This small molecule binds to this protein.
Small molecule (SMILES): Cc1nc(C)c(CCC2=NC(c3ccccc3)CN2C)nc1C

Binding-site contacts:
Ligand atom C21 contacts residue LYS272 of chain 1.D at 3.6 Å.
Ligand atom C2 contacts residue PHE283 of chain 1.D at 3.5 Å (hydrophobic).
Ligand atom C18 contacts residue MET267 of chain 1.D at 3.5 Å (hydrophobic).
Ligand atom C19 contacts residue MET267 of chain 1.D at 3.6 Å (hydrophobic).
Ligand atom N16 contacts residue TYR247 of chain 1.D at 2.4 Å (h-bond).
Ligand atom C7 contacts residue GLN280 of chain 1.D at 3.8 Å.
Ligand atom C22 contacts residue PRO266 of chain 1.D at 3.5 Å (hydrophobic).
Ligand atom C12 contacts residue TYR247 of chain 1.D at 3.2 Å (hydrophobic).
Ligand atom C4 contacts residue PHE283 of chain 1.D at 3.6 Å (hydrophobic).
Ligand atom C23 contacts residue MET267 of chain 1.D at 3.7 Å (hydrophobic).
Ligand atom C14 contacts residue MET267 of chain 1.D at 3.7 Å (hydrophobic).
Ligand atom C7 contacts residue ILE246 of chain 1.D at 3.8 Å (hydrophobic).
Ligand atom C23 contacts residue GLY279 of chain 1.D at 3.8 Å.
Ligand atom C12 contacts residue MET267 of chain 1.D at 3.5 Å (hydrophobic).
Ligand atom C19 contacts residue TYR247 of chain 1.D at 3.5 Å (hydrophobic).
Ligand atom C11 contacts residue TYR247 of chain 1.D at 3.0 Å (hydrophobic).
Ligand atom C8 contacts residue SER231 of chain 1.D at 3.8 Å.
Ligand atom N13 contacts residue GLY279 of chain 1.D at 3.7 Å.
Ligand atom N16 contacts residue GLY279 of chain 1.D at 3.8 Å.
Ligand atom C18 contacts residue GLY279 of chain 1.D at 3.5 Å.
Ligand atom C15 contacts residue TYR247 of chain 1.D at 3.6 Å (hydrophobic).
Ligand atom C21 contacts residue PRO266 of chain 1.D at 3.6 Å (hydrophobic).
Ligand atom N16 contacts residue MET267 of chain 1.D at 3.5 Å.
Ligand atom C11 contacts residue GLN280 of chain 1.D at 3.1 Å.
Ligand atom N3 contacts residue PHE283 of chain 1.D at 3.3 Å.
Ligand atom C22 contacts residue MET267 of chain 1.D at 3.7 Å (hydrophobic).
Ligand atom C20 contacts residue VAL276 of chain 1.D at 3.7 Å (hydrophobic).
Ligand atom C9 contacts residue MET267 of chain 1.D at 3.5 Å (hydrophobic).
Ligand atom C17 contacts residue MET267 of chain 1.D at 3.5 Å (hydrophobic).
Ligand atom C12 contacts residue GLY279 of chain 1.D at 3.9 Å.
Ligand atom N6 contacts residue GLN280 of chain 1.D at 3.2 Å (h-bond).
Ligand atom N13 contacts residue MET267 of chain 1.D at 3.3 Å (h-bond).
Ligand atom C15 contacts residue GLY279 of chain 1.D at 3.4 Å.
Ligand atom C10 contacts residue PHE283 of chain 1.D at 3.6 Å (hydrophobic).
Ligand atom C15 contacts residue MET267 of chain 1.D at 3.6 Å (hydrophobic).
Ligand atom C20 contacts residue LYS272 of chain 1.D at 3.9 Å.
Ligand atom C14 contacts residue GLY279 of chain 1.D at 3.8 Å.
Ligand atom C20 contacts residue GLU275 of chain 1.D at 3.7 Å.
Ligand atom C21 contacts residue GLU275 of chain 1.D at 3.6 Å.
Ligand atom C1 contacts residue PHE283 of chain 1.D at 3.8 Å (hydrophobic).

Sequence of chain 1.D:
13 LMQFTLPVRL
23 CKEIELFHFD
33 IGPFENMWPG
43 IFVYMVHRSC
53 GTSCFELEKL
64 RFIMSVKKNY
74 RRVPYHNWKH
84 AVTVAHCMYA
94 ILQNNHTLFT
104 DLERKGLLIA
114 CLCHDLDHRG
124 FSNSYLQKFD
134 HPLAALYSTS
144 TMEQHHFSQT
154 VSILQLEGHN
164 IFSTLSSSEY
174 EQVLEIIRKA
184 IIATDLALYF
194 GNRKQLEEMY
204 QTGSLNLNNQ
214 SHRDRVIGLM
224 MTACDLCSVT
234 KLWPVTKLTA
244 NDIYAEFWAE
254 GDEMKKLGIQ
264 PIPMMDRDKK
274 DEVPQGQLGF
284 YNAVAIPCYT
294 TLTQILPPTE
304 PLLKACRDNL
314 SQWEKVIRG